This protein binds this small molecule.
Small molecule (SMILES): Cc1cc(N2CCC[C@@H](C(=O)Nc3ccc4ccccc4c3)C2)n2ncnc2n1

Sequence of chain 1.B:
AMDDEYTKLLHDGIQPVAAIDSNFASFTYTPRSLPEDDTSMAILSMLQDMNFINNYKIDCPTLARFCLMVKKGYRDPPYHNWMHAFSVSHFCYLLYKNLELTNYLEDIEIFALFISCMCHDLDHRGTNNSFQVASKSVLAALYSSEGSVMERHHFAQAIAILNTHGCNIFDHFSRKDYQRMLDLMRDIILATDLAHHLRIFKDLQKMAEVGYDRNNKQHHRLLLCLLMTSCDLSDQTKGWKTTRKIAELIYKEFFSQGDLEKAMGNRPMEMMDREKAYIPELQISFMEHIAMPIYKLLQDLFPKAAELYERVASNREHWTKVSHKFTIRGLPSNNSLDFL

Binding-site contacts:
Ligand atom C22 contacts residue PHE287 of chain 1.B at 3.6 Å (hydrophobic).
Ligand atom C11 contacts residue PHE287 of chain 1.B at 3.3 Å (hydrophobic).
Ligand atom N12 contacts residue GLN284 of chain 1.B at 3.1 Å (h-bond).
Ligand atom C26 contacts residue PHE287 of chain 1.B at 3.7 Å (hydrophobic).
Ligand atom C21 contacts residue PHE287 of chain 1.B at 3.6 Å (hydrophobic).
Ligand atom C27 contacts residue LEU283 of chain 1.B at 3.1 Å (hydrophobic).
Ligand atom C21 contacts residue MET272 of chain 1.B at 3.6 Å (hydrophobic).
Ligand atom C18 contacts residue ILE251 of chain 1.B at 3.3 Å (hydrophobic).
Ligand atom C22 contacts residue MET272 of chain 1.B at 3.6 Å (hydrophobic).
Ligand atom C27 contacts residue MET272 of chain 1.B at 3.8 Å (hydrophobic).
Ligand atom C13 contacts residue PHE287 of chain 1.B at 3.6 Å (hydrophobic).
Ligand atom C23 contacts residue PHE287 of chain 1.B at 3.7 Å (hydrophobic).
Ligand atom C26 contacts residue LEU283 of chain 1.B at 3.5 Å (hydrophobic).
Ligand atom N17 contacts residue PHE287 of chain 1.B at 3.5 Å.
Ligand atom C24 contacts residue PHE287 of chain 1.B at 3.7 Å (hydrophobic).
Ligand atom C23 contacts residue MET272 of chain 1.B at 3.8 Å (hydrophobic).
Ligand atom N14 contacts residue ILE251 of chain 1.B at 3.8 Å.
Ligand atom C20 contacts residue PHE287 of chain 1.B at 3.6 Å (hydrophobic).
Ligand atom N12 contacts residue PHE287 of chain 1.B at 3.4 Å.
Ligand atom N8 contacts residue PHE255 of chain 1.B at 3.7 Å.
Ligand atom C25 contacts residue PHE287 of chain 1.B at 3.7 Å (hydrophobic).
Ligand atom N17 contacts residue ILE251 of chain 1.B at 3.5 Å.
Ligand atom C6 contacts residue LEU195 of chain 1.B at 3.5 Å (hydrophobic).
Ligand atom C13 contacts residue GLN284 of chain 1.B at 3.1 Å.
Ligand atom N12 contacts residue GLN237 of chain 1.B at 3.8 Å.
Ligand atom O9 contacts residue LEU195 of chain 1.B at 3.6 Å.
Ligand atom C16 contacts residue ILE251 of chain 1.B at 3.6 Å (hydrophobic).
Ligand atom C3 contacts residue PHE255 of chain 1.B at 3.6 Å (hydrophobic).
Ligand atom C18 contacts residue PHE287 of chain 1.B at 3.6 Å (hydrophobic).
Ligand atom N10 contacts residue PHE287 of chain 1.B at 3.5 Å.
Ligand atom C15 contacts residue ILE251 of chain 1.B at 3.5 Å (hydrophobic).
Ligand atom C19 contacts residue TYR80 of chain 1.B at 3.4 Å (hydrophobic).
Ligand atom C28 contacts residue SER286 of chain 1.B at 3.6 Å.
Ligand atom C2 contacts residue PHE255 of chain 1.B at 3.6 Å (hydrophobic).
Ligand atom N17 contacts residue GLN237 of chain 1.B at 3.0 Å (h-bond).
Ligand atom C11 contacts residue ILE251 of chain 1.B at 3.3 Å (hydrophobic).
Ligand atom C15 contacts residue LEU234 of chain 1.B at 3.8 Å (hydrophobic).
Ligand atom C26 contacts residue MET272 of chain 1.B at 3.6 Å (hydrophobic).
Ligand atom C11 contacts residue GLN237 of chain 1.B at 3.8 Å.
Ligand atom N10 contacts residue ILE251 of chain 1.B at 3.2 Å.